Binding-site contacts:
Ligand atom N1 contacts residue 4LU1 of chain 2.B at 0.5 Å (h-bond).
Ligand atom O3 contacts residue ILE171 of chain 2.A at 2.6 Å (h-bond).
Ligand atom O2 contacts residue 4LU1 of chain 2.B at 0.4 Å (h-bond).
Ligand atom O1 contacts residue ARG173 of chain 2.A at 2.8 Å (salt-bridge).
Ligand atom C19 contacts residue 4LU1 of chain 2.B at 0.2 Å.
Ligand atom C17 contacts residue 4LU1 of chain 2.B at 0.3 Å.
Ligand atom C4 contacts residue 4LU1 of chain 2.B at 0.6 Å.
Ligand atom C12 contacts residue 4LU1 of chain 2.B at 0.1 Å.
Ligand atom C2 contacts residue 4LU1 of chain 2.B at 0.3 Å.
Ligand atom C21 contacts residue 4LU1 of chain 2.B at 0.2 Å.
Ligand atom O3 contacts residue 4LU1 of chain 2.B at 0.3 Å (h-bond).
Ligand atom C7 contacts residue 4LU1 of chain 2.B at 0.2 Å.
Ligand atom C20 contacts residue 4LU1 of chain 2.B at 0.2 Å.
Ligand atom O8 contacts residue 4LU1 of chain 2.B at 0.0 Å (h-bond).
Ligand atom C14 contacts residue 4LU1 of chain 2.B at 0.2 Å.
Ligand atom C1 contacts residue 4LU1 of chain 2.B at 0.6 Å.
Ligand atom O7 contacts residue 4LU1 of chain 2.B at 0.1 Å (h-bond).
Ligand atom C18 contacts residue 4LU1 of chain 2.B at 0.3 Å.
Ligand atom N4 contacts residue 4LU1 of chain 2.B at 0.3 Å (h-bond).
Ligand atom C15 contacts residue 4LU1 of chain 2.B at 0.2 Å.
Ligand atom O5 contacts residue 4LU1 of chain 2.B at 0.2 Å (h-bond).
Ligand atom O4 contacts residue 4LU1 of chain 2.B at 0.2 Å (h-bond).
Ligand atom C6 contacts residue 4LU1 of chain 2.B at 0.1 Å.
Ligand atom O7 contacts residue LYS391 of chain 2.A at 2.7 Å (salt-bridge).
Ligand atom N3 contacts residue 4LU1 of chain 2.B at 1.2 Å.
Ligand atom O9 contacts residue 4LU1 of chain 2.B at 0.1 Å (h-bond).
Ligand atom C13 contacts residue 4LU1 of chain 2.B at 0.2 Å.
Ligand atom C3 contacts residue 4LU1 of chain 2.B at 0.6 Å.
Ligand atom C5 contacts residue 4LU1 of chain 2.B at 0.2 Å.
Ligand atom C9 contacts residue 4LU1 of chain 2.B at 0.1 Å.
Ligand atom C16 contacts residue 4LU1 of chain 2.B at 0.3 Å.
Ligand atom C22 contacts residue 4LU1 of chain 2.B at 0.1 Å.
Ligand atom N2 contacts residue 4LU1 of chain 2.B at 0.3 Å (h-bond).
Ligand atom P1 contacts residue 4LU1 of chain 2.B at 0.0 Å.
Ligand atom O8 contacts residue MN1 of chain 2.D at 2.2 Å.
Ligand atom O6 contacts residue 4LU1 of chain 2.B at 0.0 Å (h-bond).
Ligand atom C11 contacts residue 4LU1 of chain 2.B at 0.1 Å.
Ligand atom C8 contacts residue 4LU1 of chain 2.B at 0.2 Å.
Ligand atom C10 contacts residue 4LU1 of chain 2.B at 0.1 Å.
Ligand atom O1 contacts residue 4LU1 of chain 2.B at 0.5 Å (h-bond).

Sequence of chain 2.A:
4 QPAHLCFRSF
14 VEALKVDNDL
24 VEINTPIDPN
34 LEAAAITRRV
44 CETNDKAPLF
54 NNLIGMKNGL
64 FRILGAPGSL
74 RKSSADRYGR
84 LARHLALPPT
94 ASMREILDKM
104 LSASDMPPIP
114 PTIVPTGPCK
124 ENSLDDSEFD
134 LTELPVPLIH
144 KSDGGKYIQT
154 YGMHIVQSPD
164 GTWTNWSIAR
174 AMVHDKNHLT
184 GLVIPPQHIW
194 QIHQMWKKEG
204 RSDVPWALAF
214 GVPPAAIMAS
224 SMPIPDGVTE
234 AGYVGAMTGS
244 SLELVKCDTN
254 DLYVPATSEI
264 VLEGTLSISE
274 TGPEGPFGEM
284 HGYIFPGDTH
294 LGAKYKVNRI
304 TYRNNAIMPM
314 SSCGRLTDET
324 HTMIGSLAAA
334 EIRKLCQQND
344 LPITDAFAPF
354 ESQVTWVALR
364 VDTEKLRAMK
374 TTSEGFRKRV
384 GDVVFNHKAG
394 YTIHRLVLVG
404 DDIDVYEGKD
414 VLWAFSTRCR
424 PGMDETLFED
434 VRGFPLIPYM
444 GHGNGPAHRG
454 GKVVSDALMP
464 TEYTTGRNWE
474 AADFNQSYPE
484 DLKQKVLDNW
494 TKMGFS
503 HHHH

The small molecule below binds the protein below.
Small molecule (SMILES): Cc1cc2c3c(c1C)C(C)(C)CC3=Nc1c(nc(O)[nH]c1=O)N2C[C@H](O)[C@H](O)[C@H](O)COP(=O)(O)O